This small molecule binds to this protein.
Small molecule (SMILES): CC(=O)N[C@@H]1[C@@H](O)[C@H](O)[C@@H](CO)O[C@H]1O

Binding-site contacts:
Ligand atom C7 contacts residue ASN26 of chain 2.A at 3.1 Å.
Ligand atom O5 contacts residue ASN26 of chain 2.A at 2.4 Å (h-bond).
Ligand atom O6 contacts residue LEU51 of chain 2.B at 3.7 Å.
Ligand atom O5 contacts residue ALA27 of chain 2.A at 3.4 Å (h-bond).
Ligand atom C5 contacts residue ALA27 of chain 2.A at 4.2 Å (hydrophobic).
Ligand atom C6 contacts residue LEU51 of chain 2.B at 4.0 Å (hydrophobic).
Ligand atom C2 contacts residue ASN26 of chain 2.A at 1.9 Å.
Ligand atom C1 contacts residue ASN26 of chain 2.A at 1.4 Å.
Ligand atom C1 contacts residue THR307 of chain 2.A at 4.2 Å.
Ligand atom N2 contacts residue ASN26 of chain 2.A at 2.3 Å (h-bond).
Ligand atom C4 contacts residue ASN26 of chain 2.A at 4.0 Å.
Ligand atom C5 contacts residue THR28 of chain 2.A at 4.3 Å.
Ligand atom O3 contacts residue ASN26 of chain 2.A at 4.3 Å.
Ligand atom C1 contacts residue ALA27 of chain 2.A at 3.8 Å (hydrophobic).
Ligand atom O6 contacts residue THR307 of chain 2.A at 3.9 Å.
Ligand atom C8 contacts residue ASN26 of chain 2.A at 3.8 Å.
Ligand atom C6 contacts residue THR28 of chain 2.A at 3.8 Å.
Ligand atom O7 contacts residue ASN26 of chain 2.A at 3.9 Å.
Ligand atom O5 contacts residue THR28 of chain 2.A at 4.5 Å.
Ligand atom C3 contacts residue ASN26 of chain 2.A at 3.4 Å.
Ligand atom O5 contacts residue THR307 of chain 2.A at 3.5 Å (h-bond).
Ligand atom C6 contacts residue THR307 of chain 2.A at 4.0 Å.
Ligand atom C5 contacts residue ASN26 of chain 2.A at 3.6 Å.

Sequence of chain 2.A:
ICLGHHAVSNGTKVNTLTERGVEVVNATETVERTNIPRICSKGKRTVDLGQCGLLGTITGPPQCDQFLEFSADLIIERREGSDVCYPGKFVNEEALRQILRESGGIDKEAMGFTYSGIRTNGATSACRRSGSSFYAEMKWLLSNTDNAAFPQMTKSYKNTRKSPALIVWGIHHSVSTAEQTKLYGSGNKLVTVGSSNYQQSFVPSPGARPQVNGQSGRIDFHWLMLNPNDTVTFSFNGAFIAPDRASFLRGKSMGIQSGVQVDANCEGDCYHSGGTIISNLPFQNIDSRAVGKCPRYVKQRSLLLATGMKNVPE

Sequence of chain 2.B:
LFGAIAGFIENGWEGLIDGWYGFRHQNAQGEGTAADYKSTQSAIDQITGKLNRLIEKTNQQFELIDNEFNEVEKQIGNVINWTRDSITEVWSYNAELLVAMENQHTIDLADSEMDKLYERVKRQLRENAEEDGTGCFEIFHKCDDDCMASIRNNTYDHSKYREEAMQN